Sequence of chain 32.A:
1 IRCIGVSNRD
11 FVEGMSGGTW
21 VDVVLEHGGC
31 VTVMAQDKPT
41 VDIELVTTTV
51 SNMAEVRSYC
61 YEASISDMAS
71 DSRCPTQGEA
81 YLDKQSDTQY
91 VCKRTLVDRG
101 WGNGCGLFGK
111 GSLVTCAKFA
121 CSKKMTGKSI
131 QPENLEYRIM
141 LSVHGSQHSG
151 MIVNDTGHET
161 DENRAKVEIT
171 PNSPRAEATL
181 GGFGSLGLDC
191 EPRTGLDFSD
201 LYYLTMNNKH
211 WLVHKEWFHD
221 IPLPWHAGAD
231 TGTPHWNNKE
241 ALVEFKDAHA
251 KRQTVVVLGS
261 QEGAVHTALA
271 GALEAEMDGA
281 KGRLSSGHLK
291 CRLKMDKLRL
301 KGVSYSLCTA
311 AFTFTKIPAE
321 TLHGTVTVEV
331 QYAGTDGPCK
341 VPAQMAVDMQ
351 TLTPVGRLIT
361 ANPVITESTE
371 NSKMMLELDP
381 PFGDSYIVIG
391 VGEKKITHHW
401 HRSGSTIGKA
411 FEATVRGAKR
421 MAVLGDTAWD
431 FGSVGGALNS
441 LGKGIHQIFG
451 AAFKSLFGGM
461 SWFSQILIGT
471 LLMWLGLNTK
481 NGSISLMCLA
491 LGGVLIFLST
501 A

This small molecule binds to this protein.
Small molecule (SMILES): CC(=O)N[C@H]1[C@H](O[C@H]2[C@H](O)[C@@H](NC(C)=O)CO[C@@H]2CO)O[C@H](CO)[C@@H](O)[C@@H]1O

Binding-site contacts:
Ligand atom C1 contacts residue THR156 of chain 32.A at 3.4 Å.
Ligand atom C3 contacts residue THR156 of chain 32.A at 4.0 Å.
Ligand atom O7 contacts residue GLY150 of chain 32.A at 3.4 Å (h-bond).
Ligand atom C1 contacts residue MET151 of chain 32.A at 4.4 Å (hydrophobic).
Ligand atom N2 contacts residue ASN154 of chain 32.A at 3.8 Å.
Ligand atom O7 contacts residue ASN154 of chain 32.A at 3.3 Å (h-bond).
Ligand atom O5 contacts residue THR156 of chain 32.A at 4.2 Å.
Ligand atom C2 contacts residue ASN154 of chain 32.A at 4.0 Å.
Ligand atom C8 contacts residue ASN154 of chain 32.A at 3.9 Å.
Ligand atom C5 contacts residue THR156 of chain 32.A at 4.3 Å.
Ligand atom C7 contacts residue GLY150 of chain 32.A at 4.3 Å.
Ligand atom C2 contacts residue THR156 of chain 32.A at 3.9 Å.
Ligand atom O5 contacts residue ASN154 of chain 32.A at 4.0 Å.
Ligand atom C1 contacts residue ASN154 of chain 32.A at 3.0 Å.
Ligand atom C7 contacts residue ASN154 of chain 32.A at 3.5 Å.
Ligand atom N2 contacts residue THR156 of chain 32.A at 3.8 Å.